Sequence of chain 1.B:
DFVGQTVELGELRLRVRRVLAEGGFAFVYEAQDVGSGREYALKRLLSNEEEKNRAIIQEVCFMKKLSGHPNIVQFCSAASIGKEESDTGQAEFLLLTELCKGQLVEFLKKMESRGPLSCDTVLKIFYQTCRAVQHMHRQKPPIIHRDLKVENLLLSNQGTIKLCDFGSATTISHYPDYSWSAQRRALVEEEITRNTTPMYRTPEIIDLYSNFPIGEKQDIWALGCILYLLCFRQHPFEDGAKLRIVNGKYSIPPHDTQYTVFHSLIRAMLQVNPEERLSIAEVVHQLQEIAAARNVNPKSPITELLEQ

A protein and the small-molecule ligand that binds it are described below.
Small molecule (SMILES): O=C1Nc2ccccc2/C1=C1/Nc2ccccc2/C1=N\OCC[C@@H](O)CO

Binding-site contacts:
Ligand atom NAU contacts residue LEU114 of chain 1.B at 3.8 Å.
Ligand atom NAH contacts residue LEU169 of chain 1.B at 3.7 Å.
Ligand atom OAV contacts residue ALA56 of chain 1.B at 3.5 Å.
Ligand atom CAO contacts residue GLU166 of chain 1.B at 3.6 Å.
Ligand atom CAT contacts residue LEU35 of chain 1.B at 4.0 Å (hydrophobic).
Ligand atom CBA contacts residue CYS115 of chain 1.B at 3.9 Å (hydrophobic).
Ligand atom CBA contacts residue LEU35 of chain 1.B at 4.0 Å (hydrophobic).
Ligand atom CAO contacts residue ASN167 of chain 1.B at 3.9 Å.
Ligand atom CAR contacts residue LEU169 of chain 1.B at 4.0 Å (hydrophobic).
Ligand atom CAG contacts residue LEU169 of chain 1.B at 3.7 Å (hydrophobic).
Ligand atom CAI contacts residue LEU169 of chain 1.B at 3.6 Å (hydrophobic).
Ligand atom NAH contacts residue ALA56 of chain 1.B at 3.6 Å.
Ligand atom CAE contacts residue LEU169 of chain 1.B at 3.9 Å (hydrophobic).
Ligand atom CAC contacts residue CYS179 of chain 1.B at 3.7 Å (hydrophobic).
Ligand atom CAI contacts residue VAL43 of chain 1.B at 3.8 Å (hydrophobic).
Ligand atom CAL contacts residue GLN118 of chain 1.B at 3.9 Å.
Ligand atom CAM contacts residue GLN118 of chain 1.B at 3.7 Å.
Ligand atom NAU contacts residue LEU35 of chain 1.B at 3.6 Å.
Ligand atom CBA contacts residue LYS116 of chain 1.B at 3.8 Å.
Ligand atom CAZ contacts residue GLY117 of chain 1.B at 3.8 Å.
Ligand atom OAP contacts residue ASN167 of chain 1.B at 2.7 Å (h-bond).
Ligand atom CAB contacts residue THR112 of chain 1.B at 3.9 Å.
Ligand atom CAY contacts residue LEU35 of chain 1.B at 3.9 Å (hydrophobic).
Ligand atom CAZ contacts residue LEU35 of chain 1.B at 3.9 Å (hydrophobic).
Ligand atom CAF contacts residue THR112 of chain 1.B at 3.1 Å.
Ligand atom OAV contacts residue GLU113 of chain 1.B at 3.7 Å.
Ligand atom CAW contacts residue CYS115 of chain 1.B at 3.5 Å (hydrophobic).
Ligand atom CAT contacts residue LEU114 of chain 1.B at 4.0 Å (hydrophobic).
Ligand atom OAP contacts residue GLU166 of chain 1.B at 3.7 Å.
Ligand atom CAD contacts residue LEU169 of chain 1.B at 3.9 Å (hydrophobic).
Ligand atom NAU contacts residue CYS115 of chain 1.B at 2.6 Å (h-bond).
Ligand atom CBA contacts residue GLY117 of chain 1.B at 3.6 Å.
Ligand atom NAJ contacts residue LEU169 of chain 1.B at 3.8 Å.
Ligand atom CAB contacts residue CYS179 of chain 1.B at 3.9 Å (hydrophobic).
Ligand atom OAV contacts residue LEU114 of chain 1.B at 3.5 Å.
Ligand atom CAW contacts residue LEU35 of chain 1.B at 3.6 Å (hydrophobic).
Ligand atom CAG contacts residue VAL43 of chain 1.B at 3.8 Å (hydrophobic).
Ligand atom CAT contacts residue CYS115 of chain 1.B at 3.4 Å (hydrophobic).
Ligand atom OAV contacts residue CYS115 of chain 1.B at 2.7 Å (h-bond).
Ligand atom CAA contacts residue CYS179 of chain 1.B at 3.6 Å (hydrophobic).